Binding-site contacts:
Ligand atom C30 contacts residue LEU40 of chain 1.C at 3.6 Å (hydrophobic).
Ligand atom O30 contacts residue GLN47 of chain 1.C at 2.6 Å (h-bond).
Ligand atom O30 contacts residue ARG88 of chain 1.C at 2.9 Å (salt-bridge).
Ligand atom C16 contacts residue MET116 of chain 1.C at 3.6 Å (hydrophobic).
Ligand atom N27 contacts residue GLY45 of chain 1.C at 3.9 Å.
Ligand atom C23 contacts residue GLY44 of chain 1.C at 3.6 Å.
Ligand atom C2 contacts residue GLN47 of chain 1.C at 2.7 Å.
Ligand atom O30 contacts residue LEU85 of chain 1.C at 4.0 Å.
Ligand atom C19 contacts residue CYS213 of chain 1.C at 3.7 Å (hydrophobic).
Ligand atom C24 contacts residue GLY44 of chain 1.C at 3.5 Å.
Ligand atom C22 contacts residue GLY44 of chain 1.C at 3.9 Å.
Ligand atom C32 contacts residue LEU40 of chain 1.C at 3.0 Å (hydrophobic).
Ligand atom C5 contacts residue PHE100 of chain 1.C at 4.0 Å (hydrophobic).
Ligand atom C4 contacts residue MET81 of chain 1.C at 4.0 Å (hydrophobic).
Ligand atom C29 contacts residue ASN41 of chain 1.C at 4.0 Å.
Ligand atom C25 contacts residue GLY44 of chain 1.C at 3.7 Å.
Ligand atom C3 contacts residue GLN47 of chain 1.C at 3.3 Å.
Ligand atom C26 contacts residue GLY44 of chain 1.C at 4.0 Å.
Ligand atom C25 contacts residue TRP77 of chain 1.C at 3.9 Å (hydrophobic).
Ligand atom O30 contacts residue PHE100 of chain 1.C at 3.4 Å (h-bond).
Ligand atom C1 contacts residue PHE100 of chain 1.C at 3.5 Å (hydrophobic).
Ligand atom C22 contacts residue LEU40 of chain 1.C at 3.2 Å (hydrophobic).
Ligand atom C7 contacts residue MET78 of chain 1.C at 3.9 Å (hydrophobic).
Ligand atom C6 contacts residue PHE100 of chain 1.C at 4.0 Å (hydrophobic).
Ligand atom C23 contacts residue LEU40 of chain 1.C at 3.5 Å (hydrophobic).
Ligand atom C32 contacts residue PHE100 of chain 1.C at 3.9 Å (hydrophobic).
Ligand atom C23 contacts residue ASN41 of chain 1.C at 4.0 Å.
Ligand atom O3 contacts residue PHE217 of chain 1.C at 3.4 Å.
Ligand atom C17 contacts residue MET116 of chain 1.C at 3.6 Å (hydrophobic).
Ligand atom C28 contacts residue VAL48 of chain 1.C at 3.8 Å (hydrophobic).
Ligand atom C28 contacts residue TRP77 of chain 1.C at 3.7 Å (hydrophobic).
Ligand atom C31 contacts residue MET116 of chain 1.C at 3.8 Å (hydrophobic).
Ligand atom N27 contacts residue GLY44 of chain 1.C at 3.8 Å.
Ligand atom C29 contacts residue GLY45 of chain 1.C at 3.8 Å.
Ligand atom C8 contacts residue MET123 of chain 1.C at 3.7 Å (hydrophobic).
Ligand atom C3 contacts residue MET81 of chain 1.C at 3.7 Å (hydrophobic).
Ligand atom C1 contacts residue GLN47 of chain 1.C at 3.1 Å.
Ligand atom C28 contacts residue PRO239 of chain 1.C at 3.9 Å (hydrophobic).
Ligand atom C6 contacts residue GLN47 of chain 1.C at 3.7 Å.
Ligand atom O3 contacts residue MET116 of chain 1.C at 2.7 Å.

A protein and the small-molecule ligand that binds it are described below.
Small molecule (SMILES): CC#C[C@]1(O)CC[C@H]2[C@@H]3CCC4=CC(=O)CCC4=C3[C@@H](c3ccc(N(C)C)cc3)C[C@@]21C

Sequence of chain 1.C:
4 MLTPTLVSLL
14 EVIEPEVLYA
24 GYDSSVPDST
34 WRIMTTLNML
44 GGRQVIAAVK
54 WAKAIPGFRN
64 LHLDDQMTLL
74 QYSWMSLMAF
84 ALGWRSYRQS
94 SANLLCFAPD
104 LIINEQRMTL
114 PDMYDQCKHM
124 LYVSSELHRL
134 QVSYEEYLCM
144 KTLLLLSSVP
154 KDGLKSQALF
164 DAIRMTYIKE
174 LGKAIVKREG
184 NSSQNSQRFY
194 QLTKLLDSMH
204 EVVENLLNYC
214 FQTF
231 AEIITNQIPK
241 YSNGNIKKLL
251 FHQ